Sequence of chain 1.B:
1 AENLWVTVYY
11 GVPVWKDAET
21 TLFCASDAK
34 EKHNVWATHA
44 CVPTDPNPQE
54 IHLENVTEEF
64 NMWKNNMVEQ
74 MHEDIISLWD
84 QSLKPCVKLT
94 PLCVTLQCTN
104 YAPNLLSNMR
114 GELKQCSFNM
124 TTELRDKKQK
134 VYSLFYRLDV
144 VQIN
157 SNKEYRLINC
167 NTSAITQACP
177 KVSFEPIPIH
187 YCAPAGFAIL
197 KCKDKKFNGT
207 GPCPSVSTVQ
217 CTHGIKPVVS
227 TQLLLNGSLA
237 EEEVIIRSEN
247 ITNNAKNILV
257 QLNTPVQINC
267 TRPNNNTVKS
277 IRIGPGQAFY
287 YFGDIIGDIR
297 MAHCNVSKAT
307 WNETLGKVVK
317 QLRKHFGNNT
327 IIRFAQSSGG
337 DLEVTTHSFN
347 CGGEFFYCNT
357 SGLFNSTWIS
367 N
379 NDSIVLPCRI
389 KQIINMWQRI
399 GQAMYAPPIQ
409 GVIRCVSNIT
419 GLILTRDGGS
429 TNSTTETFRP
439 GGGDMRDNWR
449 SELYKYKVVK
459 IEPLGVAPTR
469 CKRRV

Binding-site contacts:
Ligand atom C5 contacts residue ASN271 of chain 1.B at 3.6 Å.
Ligand atom O5 contacts residue ASN271 of chain 1.B at 2.4 Å (h-bond).
Ligand atom C1 contacts residue ASN271 of chain 1.B at 1.4 Å.
Ligand atom C8 contacts residue ASN271 of chain 1.B at 3.9 Å.
Ligand atom N2 contacts residue ASN271 of chain 1.B at 3.0 Å (h-bond).
Ligand atom C3 contacts residue ASN271 of chain 1.B at 3.9 Å.
Ligand atom C4 contacts residue ASN271 of chain 1.B at 4.3 Å.
Ligand atom C2 contacts residue ASN271 of chain 1.B at 2.5 Å.
Ligand atom C7 contacts residue ASN271 of chain 1.B at 3.7 Å.

The small molecule below binds the protein below.
Small molecule (SMILES): CC(=O)N[C@H]1[C@H](O[C@H]2[C@H](O)[C@@H](NC(C)=O)CO[C@@H]2CO)O[C@H](CO)[C@@H](O)[C@@H]1O